Sequence of chain 1.B:
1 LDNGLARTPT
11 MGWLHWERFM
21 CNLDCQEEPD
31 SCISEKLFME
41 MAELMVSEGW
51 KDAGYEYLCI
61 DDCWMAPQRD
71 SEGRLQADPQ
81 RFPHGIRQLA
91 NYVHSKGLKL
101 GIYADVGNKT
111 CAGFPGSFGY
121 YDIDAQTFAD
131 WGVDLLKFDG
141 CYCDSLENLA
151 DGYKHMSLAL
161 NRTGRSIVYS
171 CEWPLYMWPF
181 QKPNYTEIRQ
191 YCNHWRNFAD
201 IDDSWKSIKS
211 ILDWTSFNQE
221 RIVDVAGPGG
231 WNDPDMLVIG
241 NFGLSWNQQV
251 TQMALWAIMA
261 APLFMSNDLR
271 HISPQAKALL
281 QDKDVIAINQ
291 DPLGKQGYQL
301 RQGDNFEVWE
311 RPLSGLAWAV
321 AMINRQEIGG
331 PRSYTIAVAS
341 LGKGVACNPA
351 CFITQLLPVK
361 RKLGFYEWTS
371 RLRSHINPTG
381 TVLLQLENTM

This protein binds this small molecule.
Small molecule (SMILES): CC(=O)N[C@@H]1[C@@H](O)[C@H](O)[C@@H](CO)O[C@H]1O

Binding-site contacts:
Ligand atom N2 contacts residue ASN108 of chain 1.B at 3.0 Å (h-bond).
Ligand atom O5 contacts residue PHE118 of chain 1.B at 3.9 Å.
Ligand atom C5 contacts residue ASN108 of chain 1.B at 3.6 Å.
Ligand atom C5 contacts residue PHE118 of chain 1.B at 3.8 Å (hydrophobic).
Ligand atom O6 contacts residue PHE118 of chain 1.B at 3.5 Å (h-bond).
Ligand atom C7 contacts residue ASN108 of chain 1.B at 3.7 Å.
Ligand atom O6 contacts residue TYR120 of chain 1.B at 3.5 Å.
Ligand atom C4 contacts residue ASN108 of chain 1.B at 4.2 Å.
Ligand atom C3 contacts residue ASN108 of chain 1.B at 3.9 Å.
Ligand atom C1 contacts residue ASN108 of chain 1.B at 1.4 Å.
Ligand atom O5 contacts residue ASN108 of chain 1.B at 2.4 Å (h-bond).
Ligand atom C1 contacts residue PHE118 of chain 1.B at 4.0 Å (hydrophobic).
Ligand atom C6 contacts residue PHE118 of chain 1.B at 4.0 Å (hydrophobic).
Ligand atom O7 contacts residue ASN108 of chain 1.B at 3.9 Å.
Ligand atom C2 contacts residue ASN108 of chain 1.B at 2.5 Å.